Sequence of chain 1.H:
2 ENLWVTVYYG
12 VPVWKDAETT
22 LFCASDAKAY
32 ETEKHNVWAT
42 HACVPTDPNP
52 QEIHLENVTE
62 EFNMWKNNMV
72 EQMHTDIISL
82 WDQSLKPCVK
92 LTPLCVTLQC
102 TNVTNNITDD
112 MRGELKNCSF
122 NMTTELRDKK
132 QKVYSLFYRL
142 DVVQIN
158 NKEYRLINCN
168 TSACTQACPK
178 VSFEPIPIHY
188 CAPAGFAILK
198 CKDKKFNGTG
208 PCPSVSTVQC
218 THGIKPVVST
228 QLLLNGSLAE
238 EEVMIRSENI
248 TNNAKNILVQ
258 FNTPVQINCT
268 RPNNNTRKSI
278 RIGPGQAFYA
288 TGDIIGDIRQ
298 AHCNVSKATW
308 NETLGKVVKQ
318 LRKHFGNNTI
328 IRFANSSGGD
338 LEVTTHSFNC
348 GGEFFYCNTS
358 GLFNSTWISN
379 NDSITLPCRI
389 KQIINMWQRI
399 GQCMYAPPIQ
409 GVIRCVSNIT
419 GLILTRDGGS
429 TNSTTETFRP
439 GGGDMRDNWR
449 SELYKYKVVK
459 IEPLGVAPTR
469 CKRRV

Binding-site contacts:
Ligand atom C7 contacts residue NAG1 of chain 1.PB at 3.1 Å.
Ligand atom C1 contacts residue NAG1 of chain 1.PB at 4.0 Å.
Ligand atom O5 contacts residue ASN355 of chain 1.H at 2.4 Å (h-bond).
Ligand atom C3 contacts residue NAG1 of chain 1.PB at 3.4 Å.
Ligand atom C2 contacts residue ASN355 of chain 1.H at 2.4 Å.
Ligand atom O6 contacts residue NAG1 of chain 1.PB at 4.1 Å.
Ligand atom C6 contacts residue NAG1 of chain 1.PB at 3.8 Å.
Ligand atom N2 contacts residue ASN355 of chain 1.H at 2.9 Å (h-bond).
Ligand atom C5 contacts residue ASN355 of chain 1.H at 3.7 Å.
Ligand atom C1 contacts residue ASN355 of chain 1.H at 1.4 Å.
Ligand atom O3 contacts residue NAG1 of chain 1.PB at 3.8 Å.
Ligand atom C7 contacts residue ASN355 of chain 1.H at 4.0 Å.
Ligand atom O7 contacts residue NAG1 of chain 1.PB at 4.1 Å.
Ligand atom C6 contacts residue NAG1 of chain 1.IA at 3.5 Å.
Ligand atom O5 contacts residue SER357 of chain 1.H at 4.0 Å.
Ligand atom C2 contacts residue NAG1 of chain 1.PB at 3.5 Å.
Ligand atom C3 contacts residue ASN355 of chain 1.H at 3.8 Å.
Ligand atom C4 contacts residue ASN355 of chain 1.H at 4.2 Å.
Ligand atom C8 contacts residue NAG1 of chain 1.PB at 3.1 Å.
Ligand atom C5 contacts residue SER357 of chain 1.H at 3.9 Å.
Ligand atom N2 contacts residue NAG1 of chain 1.PB at 2.6 Å (h-bond).
Ligand atom O6 contacts residue NAG1 of chain 1.IA at 3.4 Å.
Ligand atom O5 contacts residue NAG1 of chain 1.PB at 4.3 Å.
Ligand atom C1 contacts residue SER357 of chain 1.H at 3.7 Å.

A small-molecule ligand and the protein it binds are described below.
Small molecule (SMILES): CC(=O)N[C@H]1[C@H](O[C@H]2[C@H](O)[C@@H](NC(C)=O)CO[C@@H]2CO)O[C@H](CO)[C@@H](O)[C@@H]1O